Sequence of chain 7.A:
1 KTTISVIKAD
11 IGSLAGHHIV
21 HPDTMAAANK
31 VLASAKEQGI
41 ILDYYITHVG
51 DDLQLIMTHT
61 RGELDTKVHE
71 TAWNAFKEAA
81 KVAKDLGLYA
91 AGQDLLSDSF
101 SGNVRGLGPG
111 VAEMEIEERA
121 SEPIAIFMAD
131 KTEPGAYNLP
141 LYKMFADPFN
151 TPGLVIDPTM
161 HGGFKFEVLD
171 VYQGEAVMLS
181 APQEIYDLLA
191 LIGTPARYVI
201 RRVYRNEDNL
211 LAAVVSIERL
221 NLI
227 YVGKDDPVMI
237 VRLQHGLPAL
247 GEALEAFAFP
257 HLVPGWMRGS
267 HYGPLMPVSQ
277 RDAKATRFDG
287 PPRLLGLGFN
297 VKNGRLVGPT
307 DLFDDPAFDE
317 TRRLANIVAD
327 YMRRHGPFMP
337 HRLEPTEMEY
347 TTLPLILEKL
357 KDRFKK

Binding-site contacts:
Ligand atom O13 contacts residue ASN103 of chain 6.A at 3.2 Å (h-bond).
Ligand atom O3 contacts residue ARG264 of chain 6.A at 2.8 Å (salt-bridge).
Ligand atom O11 contacts residue ASP232 of chain 6.A at 3.2 Å (salt-bridge).
Ligand atom O5 contacts residue GLN240 of chain 7.A at 3.1 Å (h-bond).
Ligand atom O11 contacts residue ASP231 of chain 6.A at 3.3 Å (salt-bridge).
Ligand atom O62 contacts residue HIS241 of chain 7.A at 2.8 Å (h-bond).
Ligand atom O13 contacts residue HIS17 of chain 6.A at 3.1 Å (h-bond).
Ligand atom O62 contacts residue TYR89 of chain 6.A at 3.3 Å (h-bond).
Ligand atom O61 contacts residue TYR89 of chain 6.A at 2.4 Å (h-bond).
Ligand atom O5 contacts residue HIS17 of chain 6.A at 3.3 Å.
Ligand atom O13 contacts residue GLN93 of chain 6.A at 2.9 Å (h-bond).
Ligand atom O6 contacts residue HIS17 of chain 6.A at 3.2 Å (h-bond).
Ligand atom O4 contacts residue ARG264 of chain 6.A at 3.1 Å.
Ligand atom O12 contacts residue ASP232 of chain 6.A at 3.1 Å (salt-bridge).
Ligand atom O61 contacts residue GLY102 of chain 6.A at 2.6 Å (h-bond).
Ligand atom P1 contacts residue MG1 of chain 6.B at 3.0 Å.
Ligand atom O1 contacts residue MG1 of chain 6.B at 2.7 Å.
Ligand atom O6 contacts residue GLN240 of chain 7.A at 3.2 Å (h-bond).
Ligand atom C5 contacts residue ASP285 of chain 6.A at 3.3 Å.
Ligand atom O13 contacts residue ASP51 of chain 6.A at 2.9 Å (salt-bridge).
Ligand atom O6 contacts residue TYR346 of chain 6.A at 3.3 Å (h-bond).
Ligand atom O5 contacts residue ALA245 of chain 7.A at 3.2 Å.
Ligand atom O5 contacts residue ASP285 of chain 6.A at 2.6 Å (salt-bridge).
Ligand atom O63 contacts residue TYR346 of chain 6.A at 2.6 Å (h-bond).
Ligand atom O11 contacts residue MG1 of chain 6.B at 2.2 Å.
Ligand atom O4 contacts residue TYR346 of chain 6.A at 2.9 Å (h-bond).
Ligand atom O12 contacts residue ASP130 of chain 6.A at 3.2 Å (salt-bridge).
Ligand atom O62 contacts residue GLN240 of chain 7.A at 2.9 Å (h-bond).
Ligand atom O63 contacts residue GLY102 of chain 6.A at 3.2 Å.
Ligand atom O13 contacts residue MG1 of chain 6.E at 2.0 Å.
Ligand atom O13 contacts residue ASP10 of chain 6.A at 2.9 Å (salt-bridge).
Ligand atom O61 contacts residue HIS17 of chain 6.A at 3.3 Å (h-bond).
Ligand atom P1 contacts residue MG1 of chain 6.D at 3.3 Å.
Ligand atom O11 contacts residue MG1 of chain 6.C at 2.3 Å.
Ligand atom O3 contacts residue ASP285 of chain 6.A at 2.6 Å (salt-bridge).
Ligand atom O12 contacts residue ASP51 of chain 6.A at 3.0 Å (salt-bridge).
Ligand atom C3 contacts residue ASP285 of chain 6.A at 3.1 Å.
Ligand atom O1 contacts residue ASN103 of chain 6.A at 3.3 Å (h-bond).
Ligand atom O12 contacts residue LYS131 of chain 6.A at 3.0 Å (salt-bridge).
Ligand atom O12 contacts residue MG1 of chain 6.D at 2.2 Å.

Sequence of chain 6.A:
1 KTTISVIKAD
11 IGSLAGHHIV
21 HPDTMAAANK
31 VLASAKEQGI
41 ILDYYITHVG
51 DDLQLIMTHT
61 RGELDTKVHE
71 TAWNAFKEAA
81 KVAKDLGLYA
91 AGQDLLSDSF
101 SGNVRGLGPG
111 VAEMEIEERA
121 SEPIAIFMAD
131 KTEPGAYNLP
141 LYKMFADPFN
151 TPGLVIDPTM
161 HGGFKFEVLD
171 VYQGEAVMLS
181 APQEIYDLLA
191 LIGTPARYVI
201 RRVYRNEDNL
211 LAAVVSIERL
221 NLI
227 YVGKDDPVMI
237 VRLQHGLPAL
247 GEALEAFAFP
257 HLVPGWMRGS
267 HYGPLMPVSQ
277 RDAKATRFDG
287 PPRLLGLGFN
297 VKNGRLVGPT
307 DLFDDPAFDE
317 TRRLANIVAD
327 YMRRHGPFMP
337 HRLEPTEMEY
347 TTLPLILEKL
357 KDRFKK

This small molecule binds to this protein.
Small molecule (SMILES): O=C(COP(=O)(O)O)[C@H](O)[C@@H](O)[C@H](O)COP(=O)(O)O